Binding-site contacts:
Ligand atom C7 contacts residue NAG1 of chain 2.J at 4.2 Å.
Ligand atom C5 contacts residue ASN5 of chain 2.B at 3.6 Å.
Ligand atom C8 contacts residue TYR203 of chain 2.B at 3.2 Å (hydrophobic).
Ligand atom O3 contacts residue NAG2 of chain 2.J at 3.8 Å.
Ligand atom O7 contacts residue SER7 of chain 2.B at 4.4 Å.
Ligand atom C7 contacts residue TYR203 of chain 2.B at 4.0 Å (hydrophobic).
Ligand atom N2 contacts residue SER7 of chain 2.B at 3.2 Å (h-bond).
Ligand atom O7 contacts residue NAG1 of chain 2.J at 3.1 Å.
Ligand atom C2 contacts residue ASN5 of chain 2.B at 2.4 Å.
Ligand atom N2 contacts residue ASN5 of chain 2.B at 2.9 Å (h-bond).
Ligand atom C8 contacts residue NAG1 of chain 2.J at 4.5 Å.
Ligand atom C2 contacts residue SER7 of chain 2.B at 4.1 Å.
Ligand atom C4 contacts residue ASN5 of chain 2.B at 4.2 Å.
Ligand atom C8 contacts residue SER7 of chain 2.B at 3.3 Å.
Ligand atom C3 contacts residue ASN5 of chain 2.B at 3.8 Å.
Ligand atom C7 contacts residue NAG2 of chain 2.J at 4.3 Å.
Ligand atom O7 contacts residue TYR203 of chain 2.B at 4.1 Å.
Ligand atom C7 contacts residue ASN5 of chain 2.B at 3.4 Å.
Ligand atom O7 contacts residue NAG2 of chain 2.J at 3.6 Å.
Ligand atom C1 contacts residue ASN5 of chain 2.B at 1.5 Å.
Ligand atom O7 contacts residue ASN5 of chain 2.B at 3.6 Å (h-bond).
Ligand atom C7 contacts residue SER7 of chain 2.B at 3.4 Å.
Ligand atom C1 contacts residue SER7 of chain 2.B at 3.9 Å.
Ligand atom O5 contacts residue ASN5 of chain 2.B at 2.3 Å (h-bond).

The protein below binds the small molecule below.
Small molecule (SMILES): CC(=O)N[C@H]1[C@H](O[C@H]2[C@H](O)[C@@H](NC(C)=O)CO[C@@H]2CO)O[C@H](CO)[C@@H](O)[C@@H]1O

Sequence of chain 2.B:
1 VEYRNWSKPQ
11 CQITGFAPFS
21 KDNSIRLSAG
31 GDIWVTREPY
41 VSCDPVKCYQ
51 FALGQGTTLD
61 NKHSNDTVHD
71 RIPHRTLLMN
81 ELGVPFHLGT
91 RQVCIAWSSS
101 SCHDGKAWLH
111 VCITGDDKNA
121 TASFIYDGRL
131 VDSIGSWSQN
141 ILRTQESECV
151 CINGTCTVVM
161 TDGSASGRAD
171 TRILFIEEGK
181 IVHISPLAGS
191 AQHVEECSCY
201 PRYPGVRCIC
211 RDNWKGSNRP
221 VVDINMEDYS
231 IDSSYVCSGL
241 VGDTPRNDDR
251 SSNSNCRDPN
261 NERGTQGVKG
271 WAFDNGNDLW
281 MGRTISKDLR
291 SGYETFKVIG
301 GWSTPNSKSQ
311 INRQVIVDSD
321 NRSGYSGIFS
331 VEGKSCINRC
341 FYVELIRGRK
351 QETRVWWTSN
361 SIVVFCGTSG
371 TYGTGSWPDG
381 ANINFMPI